Binding-site contacts:
Ligand atom C5 contacts residue ASP141 of chain 1.D at 3.8 Å.
Ligand atom C4 contacts residue ASN138 of chain 1.D at 4.3 Å.
Ligand atom O4 contacts residue ARG217 of chain 1.D at 4.3 Å.
Ligand atom C3 contacts residue ASN138 of chain 1.D at 3.8 Å.
Ligand atom C2 contacts residue ASN138 of chain 1.D at 2.5 Å.
Ligand atom C1 contacts residue ASP141 of chain 1.D at 3.5 Å.
Ligand atom C7 contacts residue ASN138 of chain 1.D at 3.0 Å.
Ligand atom O5 contacts residue ASN138 of chain 1.D at 2.4 Å (h-bond).
Ligand atom O5 contacts residue ASP141 of chain 1.D at 4.0 Å.
Ligand atom C1 contacts residue ASN138 of chain 1.D at 1.4 Å.
Ligand atom C8 contacts residue SER140 of chain 1.D at 3.3 Å.
Ligand atom C4 contacts residue ASP141 of chain 1.D at 4.3 Å.
Ligand atom C5 contacts residue ASN138 of chain 1.D at 3.7 Å.
Ligand atom C2 contacts residue ASP141 of chain 1.D at 4.1 Å.
Ligand atom C8 contacts residue ASN138 of chain 1.D at 4.2 Å.
Ligand atom C7 contacts residue SER140 of chain 1.D at 3.8 Å.
Ligand atom N2 contacts residue SER140 of chain 1.D at 4.0 Å.
Ligand atom N2 contacts residue ASP141 of chain 1.D at 4.1 Å.
Ligand atom O7 contacts residue ASN138 of chain 1.D at 2.6 Å (h-bond).
Ligand atom N2 contacts residue ASN138 of chain 1.D at 2.9 Å (h-bond).
Ligand atom C3 contacts residue ASP141 of chain 1.D at 3.9 Å.

Sequence of chain 1.D:
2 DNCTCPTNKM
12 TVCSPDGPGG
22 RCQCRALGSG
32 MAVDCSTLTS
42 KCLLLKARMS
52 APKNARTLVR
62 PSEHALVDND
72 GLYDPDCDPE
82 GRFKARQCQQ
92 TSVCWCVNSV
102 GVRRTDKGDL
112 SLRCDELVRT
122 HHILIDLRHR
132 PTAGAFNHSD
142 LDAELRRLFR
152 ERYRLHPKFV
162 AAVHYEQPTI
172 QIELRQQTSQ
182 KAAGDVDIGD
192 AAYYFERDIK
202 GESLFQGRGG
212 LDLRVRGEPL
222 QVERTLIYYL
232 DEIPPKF

The small molecule below binds the protein below.
Small molecule (SMILES): CC(=O)N[C@@H]1[C@@H](O)[C@H](O)[C@@H](CO)O[C@H]1O